Sequence of chain 19.C:
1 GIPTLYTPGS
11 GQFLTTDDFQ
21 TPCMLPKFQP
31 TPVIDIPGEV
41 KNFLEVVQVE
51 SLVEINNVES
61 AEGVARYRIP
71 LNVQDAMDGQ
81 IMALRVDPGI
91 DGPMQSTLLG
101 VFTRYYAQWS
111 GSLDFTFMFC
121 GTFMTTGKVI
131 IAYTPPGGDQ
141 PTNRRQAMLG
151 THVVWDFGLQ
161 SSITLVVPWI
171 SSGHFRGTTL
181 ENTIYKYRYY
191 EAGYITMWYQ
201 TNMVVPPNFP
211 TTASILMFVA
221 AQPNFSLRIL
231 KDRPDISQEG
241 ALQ

Sequence of chain 18.A:
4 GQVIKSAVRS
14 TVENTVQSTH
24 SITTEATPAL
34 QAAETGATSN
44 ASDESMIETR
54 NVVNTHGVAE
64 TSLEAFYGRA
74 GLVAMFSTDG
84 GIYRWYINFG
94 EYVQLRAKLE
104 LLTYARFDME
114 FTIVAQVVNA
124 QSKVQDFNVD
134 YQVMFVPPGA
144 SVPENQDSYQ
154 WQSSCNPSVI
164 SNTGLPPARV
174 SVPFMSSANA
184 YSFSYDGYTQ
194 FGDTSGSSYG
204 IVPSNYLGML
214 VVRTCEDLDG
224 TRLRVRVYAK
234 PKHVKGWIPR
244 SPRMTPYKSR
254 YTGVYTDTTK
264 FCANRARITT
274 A

Binding-site contacts:
Ligand atom SG contacts residue GLY1 of chain 19.E at 4.2 Å.
Ligand atom C contacts residue MET78 of chain 19.A at 4.2 Å (hydrophobic).
Ligand atom CB contacts residue MET78 of chain 19.A at 3.9 Å (hydrophobic).
Ligand atom C contacts residue ASP150 of chain 18.A at 3.8 Å.
Ligand atom O contacts residue TYR95 of chain 19.A at 3.6 Å.
Ligand atom O contacts residue LEU75 of chain 19.A at 4.4 Å.
Ligand atom CA contacts residue GLY1 of chain 19.E at 2.4 Å.
Ligand atom N contacts residue GLU239 of chain 19.C at 3.0 Å (salt-bridge).
Ligand atom N contacts residue TYR152 of chain 18.A at 3.5 Å.
Ligand atom C contacts residue TYR95 of chain 19.A at 4.5 Å (hydrophobic).
Ligand atom C contacts residue TYR152 of chain 18.A at 3.6 Å (hydrophobic).
Ligand atom O contacts residue GLN155 of chain 18.A at 3.0 Å (h-bond).
Ligand atom N contacts residue GLY1 of chain 19.E at 3.7 Å.
Ligand atom CA contacts residue TYR152 of chain 18.A at 3.8 Å (hydrophobic).
Ligand atom CA contacts residue GLU239 of chain 19.C at 3.9 Å.
Ligand atom CB contacts residue GLU239 of chain 19.C at 4.0 Å.
Ligand atom C contacts residue GLY1 of chain 19.E at 1.3 Å.
Ligand atom SG contacts residue GLU239 of chain 19.C at 4.3 Å.
Ligand atom N contacts residue GLN155 of chain 18.A at 4.3 Å.
Ligand atom SG contacts residue MET78 of chain 19.A at 3.8 Å.
Ligand atom N contacts residue GLN238 of chain 19.C at 3.8 Å.
Ligand atom CB contacts residue ASP150 of chain 18.A at 3.6 Å.
Ligand atom SG contacts residue ALA241 of chain 19.C at 3.5 Å (h-bond).
Ligand atom CB contacts residue GLY1 of chain 19.E at 3.1 Å.
Ligand atom O contacts residue GLY1 of chain 19.E at 2.2 Å (h-bond).
Ligand atom CA contacts residue SER151 of chain 18.A at 4.0 Å.
Ligand atom CA contacts residue ASP150 of chain 18.A at 3.3 Å.
Ligand atom SG contacts residue GLY240 of chain 19.C at 4.0 Å.
Ligand atom O contacts residue TYR152 of chain 18.A at 3.6 Å.
Ligand atom C contacts residue SER151 of chain 18.A at 3.9 Å.
Ligand atom SG contacts residue TYR95 of chain 19.A at 3.8 Å.
Ligand atom C contacts residue GLN155 of chain 18.A at 4.2 Å.
Ligand atom N contacts residue ASP150 of chain 18.A at 4.4 Å.

Sequence of chain 19.A:
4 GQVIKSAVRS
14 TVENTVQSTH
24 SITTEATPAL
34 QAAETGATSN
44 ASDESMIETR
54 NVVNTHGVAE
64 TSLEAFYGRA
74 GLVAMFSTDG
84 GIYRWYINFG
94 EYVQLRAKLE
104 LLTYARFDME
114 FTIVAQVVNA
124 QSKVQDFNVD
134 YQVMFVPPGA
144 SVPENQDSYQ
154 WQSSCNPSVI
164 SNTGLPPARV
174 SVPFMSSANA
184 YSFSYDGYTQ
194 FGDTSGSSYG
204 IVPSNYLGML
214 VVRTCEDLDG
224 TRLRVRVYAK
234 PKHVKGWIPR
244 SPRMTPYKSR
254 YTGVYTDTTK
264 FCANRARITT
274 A

The small molecule below binds the protein below.
Small molecule (SMILES): N[C@@H](CS)C(=O)O